Sequence of chain 2.A:
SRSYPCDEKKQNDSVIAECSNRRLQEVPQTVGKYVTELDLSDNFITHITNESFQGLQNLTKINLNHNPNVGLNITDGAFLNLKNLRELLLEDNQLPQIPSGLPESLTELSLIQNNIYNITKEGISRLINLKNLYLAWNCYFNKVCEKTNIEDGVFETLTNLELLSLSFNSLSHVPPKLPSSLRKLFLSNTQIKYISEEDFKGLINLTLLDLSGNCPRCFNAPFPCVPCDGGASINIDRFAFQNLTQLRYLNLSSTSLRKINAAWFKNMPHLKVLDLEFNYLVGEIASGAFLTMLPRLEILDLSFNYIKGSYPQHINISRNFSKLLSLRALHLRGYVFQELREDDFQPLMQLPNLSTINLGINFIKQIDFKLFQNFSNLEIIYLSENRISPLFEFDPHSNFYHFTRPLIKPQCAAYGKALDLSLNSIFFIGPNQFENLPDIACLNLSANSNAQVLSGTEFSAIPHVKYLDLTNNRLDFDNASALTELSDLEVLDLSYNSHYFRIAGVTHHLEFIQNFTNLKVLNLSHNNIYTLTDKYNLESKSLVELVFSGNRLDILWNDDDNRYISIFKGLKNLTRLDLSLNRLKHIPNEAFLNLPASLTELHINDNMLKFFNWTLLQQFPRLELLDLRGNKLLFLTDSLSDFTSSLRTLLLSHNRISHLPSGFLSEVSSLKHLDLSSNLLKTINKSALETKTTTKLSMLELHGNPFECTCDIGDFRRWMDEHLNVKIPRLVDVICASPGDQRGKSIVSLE

A protein and the small-molecule ligand that binds it are described below.
Small molecule (SMILES): CC(=O)N[C@@H]1[C@@H](O)[C@H](O)[C@@H](CO)O[C@H]1O

Binding-site contacts:
Ligand atom C8 contacts residue PRO372 of chain 2.A at 3.9 Å (hydrophobic).
Ligand atom C2 contacts residue ASN373 of chain 2.A at 2.3 Å.
Ligand atom C8 contacts residue ASN373 of chain 2.A at 4.2 Å.
Ligand atom C5 contacts residue ASN373 of chain 2.A at 3.6 Å.
Ligand atom O5 contacts residue ASN373 of chain 2.A at 2.4 Å (h-bond).
Ligand atom C7 contacts residue LEU345 of chain 2.A at 4.2 Å (hydrophobic).
Ligand atom O7 contacts residue ASN373 of chain 2.A at 3.2 Å (h-bond).
Ligand atom O5 contacts residue ARG348 of chain 2.A at 4.1 Å.
Ligand atom C1 contacts residue ASN373 of chain 2.A at 1.4 Å.
Ligand atom C8 contacts residue LEU345 of chain 2.A at 3.5 Å (hydrophobic).
Ligand atom C4 contacts residue ASN373 of chain 2.A at 4.1 Å.
Ligand atom N2 contacts residue ASN373 of chain 2.A at 2.7 Å (h-bond).
Ligand atom O7 contacts residue LEU345 of chain 2.A at 4.2 Å.
Ligand atom C7 contacts residue ASN373 of chain 2.A at 3.1 Å.
Ligand atom C8 contacts residue SER346 of chain 2.A at 4.2 Å.
Ligand atom O7 contacts residue SER346 of chain 2.A at 2.9 Å (h-bond).
Ligand atom C7 contacts residue SER346 of chain 2.A at 3.9 Å.
Ligand atom C3 contacts residue ASN373 of chain 2.A at 3.7 Å.